This small molecule binds to this protein.
Small molecule (SMILES): Nc1nc2c(c(=O)[nH]1)N[C@@H](/C(S)=C(/S)[C@H](O)CO[P](=O)(O)O[P](=O)(O)OC[C@H]1O[C@@H](n3cnc4c(=O)[nH]c(N)nc43)[C@H](O)[C@@H]1O)C=N2

Sequence of chain 1.A:
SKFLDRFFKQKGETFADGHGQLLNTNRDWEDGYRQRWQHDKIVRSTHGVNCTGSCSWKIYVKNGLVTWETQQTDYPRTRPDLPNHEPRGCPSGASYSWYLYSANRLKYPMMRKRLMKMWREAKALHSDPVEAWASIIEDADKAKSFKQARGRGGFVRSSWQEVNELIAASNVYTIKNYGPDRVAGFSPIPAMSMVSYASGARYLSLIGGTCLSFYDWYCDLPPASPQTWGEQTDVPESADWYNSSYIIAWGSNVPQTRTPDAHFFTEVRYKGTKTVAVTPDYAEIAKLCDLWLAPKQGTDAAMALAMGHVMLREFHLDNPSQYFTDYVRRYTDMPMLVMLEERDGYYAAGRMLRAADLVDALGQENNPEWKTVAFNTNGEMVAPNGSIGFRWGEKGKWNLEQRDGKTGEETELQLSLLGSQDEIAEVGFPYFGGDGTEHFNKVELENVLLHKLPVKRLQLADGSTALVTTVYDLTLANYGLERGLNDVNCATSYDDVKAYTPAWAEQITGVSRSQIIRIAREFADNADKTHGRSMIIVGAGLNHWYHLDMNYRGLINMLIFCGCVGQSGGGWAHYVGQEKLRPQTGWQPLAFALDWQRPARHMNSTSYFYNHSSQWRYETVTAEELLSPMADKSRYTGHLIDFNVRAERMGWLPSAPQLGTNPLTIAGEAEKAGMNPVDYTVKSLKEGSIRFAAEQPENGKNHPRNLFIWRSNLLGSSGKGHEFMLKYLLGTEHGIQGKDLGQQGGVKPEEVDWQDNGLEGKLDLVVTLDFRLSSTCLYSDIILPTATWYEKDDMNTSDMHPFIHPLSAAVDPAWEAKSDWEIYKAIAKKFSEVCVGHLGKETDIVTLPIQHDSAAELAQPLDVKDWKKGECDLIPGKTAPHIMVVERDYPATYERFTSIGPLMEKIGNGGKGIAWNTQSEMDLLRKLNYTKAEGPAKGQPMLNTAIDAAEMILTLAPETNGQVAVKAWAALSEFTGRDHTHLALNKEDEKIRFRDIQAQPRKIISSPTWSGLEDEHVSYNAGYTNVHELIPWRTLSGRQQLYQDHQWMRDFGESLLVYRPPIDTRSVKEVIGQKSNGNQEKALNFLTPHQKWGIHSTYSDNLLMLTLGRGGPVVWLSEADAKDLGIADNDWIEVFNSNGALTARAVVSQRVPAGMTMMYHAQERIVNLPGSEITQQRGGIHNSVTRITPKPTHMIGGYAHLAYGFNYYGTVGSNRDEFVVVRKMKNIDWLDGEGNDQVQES

Binding-site contacts:
Ligand atom N2 contacts residue ASP823 of chain 1.A at 2.8 Å (salt-bridge).
Ligand atom S12 contacts residue MD11 of chain 1.E at 2.7 Å (h-bond).
Ligand atom N17 contacts residue ASN1218 of chain 1.A at 3.1 Å (h-bond).
Ligand atom N7 contacts residue TRP792 of chain 1.A at 2.6 Å (h-bond).
Ligand atom N16 contacts residue THR1091 of chain 1.A at 3.1 Å (h-bond).
Ligand atom O14 contacts residue ARG1219 of chain 1.A at 2.9 Å (salt-bridge).
Ligand atom S13 contacts residue HIS1093 of chain 1.A at 3.2 Å.
Ligand atom O3' contacts residue ASP773 of chain 1.A at 2.7 Å (salt-bridge).
Ligand atom O11 contacts residue SER720 of chain 1.A at 3.1 Å (h-bond).
Ligand atom S13 contacts residue 6MO1 of chain 1.G at 2.4 Å.
Ligand atom N7 contacts residue GLY51 of chain 1.A at 3.2 Å (h-bond).
Ligand atom N16 contacts residue ASN1218 of chain 1.A at 3.1 Å (h-bond).
Ligand atom O14 contacts residue HIS1093 of chain 1.A at 3.1 Å (h-bond).
Ligand atom O4' contacts residue ARG714 of chain 1.A at 3.2 Å.
Ligand atom O2B contacts residue ASN716 of chain 1.A at 2.9 Å (h-bond).
Ligand atom O3' contacts residue ARG775 of chain 1.A at 3.0 Å (salt-bridge).
Ligand atom O4' contacts residue SER715 of chain 1.A at 3.1 Å (h-bond).
Ligand atom O1A contacts residue SER1100 of chain 1.A at 2.6 Å (h-bond).
Ligand atom C17 contacts residue THR1091 of chain 1.A at 3.2 Å.
Ligand atom O14 contacts residue HIS547 of chain 1.A at 3.2 Å (h-bond).
Ligand atom N3 contacts residue ARG714 of chain 1.A at 3.2 Å (salt-bridge).
Ligand atom O14 contacts residue THR1091 of chain 1.A at 3.2 Å (h-bond).
Ligand atom S12 contacts residue HIS1099 of chain 1.A at 3.0 Å.
Ligand atom O1B contacts residue TYR221 of chain 1.A at 2.6 Å (h-bond).
Ligand atom N8 contacts residue LYS723 of chain 1.A at 3.2 Å (salt-bridge).
Ligand atom S12 contacts residue ASN53 of chain 1.A at 3.1 Å (h-bond).
Ligand atom O2A contacts residue THR1101 of chain 1.A at 2.8 Å (h-bond).
Ligand atom O2A contacts residue HIS1099 of chain 1.A at 3.1 Å.
Ligand atom O11 contacts residue HIS1164 of chain 1.A at 2.7 Å (h-bond).
Ligand atom S12 contacts residue 6MO1 of chain 1.G at 2.4 Å.
Ligand atom N17 contacts residue THR1091 of chain 1.A at 2.5 Å (h-bond).
Ligand atom S13 contacts residue MD11 of chain 1.E at 2.9 Å (h-bond).
Ligand atom O2' contacts residue ARG775 of chain 1.A at 2.9 Å (salt-bridge).
Ligand atom O1A contacts residue SER720 of chain 1.A at 3.1 Å (h-bond).
Ligand atom S13 contacts residue ASP223 of chain 1.A at 3.1 Å (salt-bridge).
Ligand atom N1 contacts residue ASP823 of chain 1.A at 2.6 Å (salt-bridge).
Ligand atom N2 contacts residue LEU772 of chain 1.A at 3.1 Å (h-bond).
Ligand atom O6 contacts residue LYS795 of chain 1.A at 2.7 Å (salt-bridge).
Ligand atom O2' contacts residue ASP773 of chain 1.A at 2.7 Å (salt-bridge).
Ligand atom C5' contacts residue THR1101 of chain 1.A at 3.2 Å.